Binding-site contacts:
Ligand atom O34 contacts residue THR129 of chain 1.B at 2.7 Å (h-bond).
Ligand atom O39 contacts residue HIS126 of chain 1.B at 3.2 Å (h-bond).
Ligand atom C16 contacts residue HIS126 of chain 1.B at 3.7 Å.
Ligand atom C15 contacts residue GLN123 of chain 1.B at 3.7 Å.
Ligand atom C2 contacts residue GLU125 of chain 1.B at 3.5 Å.
Ligand atom C30 contacts residue GLN123 of chain 1.B at 3.7 Å.
Ligand atom C7 contacts residue GLN123 of chain 1.B at 3.6 Å.
Ligand atom C23 contacts residue THR129 of chain 1.B at 3.1 Å.
Ligand atom C6 contacts residue GLN50 of chain 1.A at 3.7 Å.
Ligand atom O40 contacts residue GLN50 of chain 1.A at 3.7 Å.
Ligand atom C14 contacts residue GLN50 of chain 1.A at 3.5 Å.
Ligand atom C3 contacts residue GLN123 of chain 1.B at 3.2 Å.
Ligand atom C20 contacts residue MET133 of chain 1.B at 3.5 Å (hydrophobic).
Ligand atom O34 contacts residue GLU125 of chain 1.B at 3.3 Å (salt-bridge).
Ligand atom N32 contacts residue GLN123 of chain 1.B at 2.8 Å (h-bond).
Ligand atom C29 contacts residue TYR54 of chain 1.A at 3.8 Å (hydrophobic).
Ligand atom C1 contacts residue ALA124 of chain 1.B at 3.5 Å (hydrophobic).
Ligand atom O39 contacts residue THR129 of chain 1.B at 2.8 Å (h-bond).
Ligand atom C8 contacts residue THR129 of chain 1.B at 3.6 Å.
Ligand atom O38 contacts residue GLU51 of chain 1.A at 3.6 Å.
Ligand atom C16 contacts residue GLU125 of chain 1.B at 3.4 Å.
Ligand atom C13 contacts residue THR80 of chain 1.A at 3.7 Å.
Ligand atom O37 contacts residue ALA124 of chain 1.B at 3.8 Å.
Ligand atom O37 contacts residue GLU125 of chain 1.B at 2.9 Å (salt-bridge).
Ligand atom C28 contacts residue GLN50 of chain 1.A at 3.7 Å.
Ligand atom C22 contacts residue MET133 of chain 1.B at 3.1 Å (hydrophobic).
Ligand atom C1 contacts residue ASP122 of chain 1.B at 3.6 Å.
Ligand atom O40 contacts residue TYR54 of chain 1.A at 3.3 Å.
Ligand atom C1 contacts residue GLN123 of chain 1.B at 3.6 Å.
Ligand atom C12 contacts residue THR129 of chain 1.B at 3.2 Å.
Ligand atom O35 contacts residue GLU51 of chain 1.A at 3.2 Å.
Ligand atom O34 contacts residue HIS126 of chain 1.B at 2.9 Å (h-bond).
Ligand atom C4 contacts residue GLU125 of chain 1.B at 3.7 Å.
Ligand atom C2 contacts residue ALA124 of chain 1.B at 3.7 Å (hydrophobic).
Ligand atom C3 contacts residue ALA124 of chain 1.B at 3.6 Å (hydrophobic).
Ligand atom O35 contacts residue GLN50 of chain 1.A at 3.6 Å.
Ligand atom C16 contacts residue THR129 of chain 1.B at 3.6 Å.
Ligand atom O34 contacts residue ALA124 of chain 1.B at 3.5 Å.
Ligand atom C29 contacts residue GLU51 of chain 1.A at 3.3 Å.
Ligand atom C17 contacts residue GLU51 of chain 1.A at 3.3 Å.

Sequence of chain 1.A:
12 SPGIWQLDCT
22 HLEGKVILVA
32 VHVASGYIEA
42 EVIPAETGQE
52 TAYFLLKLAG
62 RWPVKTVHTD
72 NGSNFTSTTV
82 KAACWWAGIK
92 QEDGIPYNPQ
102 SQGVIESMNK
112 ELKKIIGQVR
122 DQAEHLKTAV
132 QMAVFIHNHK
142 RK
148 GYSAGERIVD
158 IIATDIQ

Sequence of chain 1.B:
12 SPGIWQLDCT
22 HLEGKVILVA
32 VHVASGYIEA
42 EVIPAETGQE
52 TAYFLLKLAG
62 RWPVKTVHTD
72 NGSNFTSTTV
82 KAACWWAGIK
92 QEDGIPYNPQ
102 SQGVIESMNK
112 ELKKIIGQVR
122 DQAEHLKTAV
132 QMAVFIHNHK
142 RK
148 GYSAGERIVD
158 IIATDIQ

The protein below binds the small molecule below.
Small molecule (SMILES): C=CCN(Cc1ccccc1C(=O)NCC1CCCCC1)Cc1ccc2c(c1C(=O)O)OC[C@H](CCC(=O)O)O2